Binding-site contacts:
Ligand atom C2 contacts residue ASN282 of chain 1.C at 2.6 Å.
Ligand atom C1 contacts residue ASN282 of chain 1.C at 1.3 Å.
Ligand atom C4 contacts residue ASN282 of chain 1.C at 4.2 Å.
Ligand atom C7 contacts residue ASN282 of chain 1.C at 3.9 Å.
Ligand atom N2 contacts residue ASN282 of chain 1.C at 3.0 Å (h-bond).
Ligand atom O7 contacts residue ASN282 of chain 1.C at 3.8 Å.
Ligand atom O5 contacts residue ASN282 of chain 1.C at 2.3 Å (h-bond).
Ligand atom C5 contacts residue ASN282 of chain 1.C at 3.5 Å.
Ligand atom C3 contacts residue ASN282 of chain 1.C at 3.8 Å.
Ligand atom O5 contacts residue GLU281 of chain 1.C at 4.2 Å.

This small molecule binds to this protein.
Small molecule (SMILES): CC(=O)N[C@@H]1[C@@H](O)[C@H](O)[C@@H](CO)O[C@H]1O

Sequence of chain 1.C:
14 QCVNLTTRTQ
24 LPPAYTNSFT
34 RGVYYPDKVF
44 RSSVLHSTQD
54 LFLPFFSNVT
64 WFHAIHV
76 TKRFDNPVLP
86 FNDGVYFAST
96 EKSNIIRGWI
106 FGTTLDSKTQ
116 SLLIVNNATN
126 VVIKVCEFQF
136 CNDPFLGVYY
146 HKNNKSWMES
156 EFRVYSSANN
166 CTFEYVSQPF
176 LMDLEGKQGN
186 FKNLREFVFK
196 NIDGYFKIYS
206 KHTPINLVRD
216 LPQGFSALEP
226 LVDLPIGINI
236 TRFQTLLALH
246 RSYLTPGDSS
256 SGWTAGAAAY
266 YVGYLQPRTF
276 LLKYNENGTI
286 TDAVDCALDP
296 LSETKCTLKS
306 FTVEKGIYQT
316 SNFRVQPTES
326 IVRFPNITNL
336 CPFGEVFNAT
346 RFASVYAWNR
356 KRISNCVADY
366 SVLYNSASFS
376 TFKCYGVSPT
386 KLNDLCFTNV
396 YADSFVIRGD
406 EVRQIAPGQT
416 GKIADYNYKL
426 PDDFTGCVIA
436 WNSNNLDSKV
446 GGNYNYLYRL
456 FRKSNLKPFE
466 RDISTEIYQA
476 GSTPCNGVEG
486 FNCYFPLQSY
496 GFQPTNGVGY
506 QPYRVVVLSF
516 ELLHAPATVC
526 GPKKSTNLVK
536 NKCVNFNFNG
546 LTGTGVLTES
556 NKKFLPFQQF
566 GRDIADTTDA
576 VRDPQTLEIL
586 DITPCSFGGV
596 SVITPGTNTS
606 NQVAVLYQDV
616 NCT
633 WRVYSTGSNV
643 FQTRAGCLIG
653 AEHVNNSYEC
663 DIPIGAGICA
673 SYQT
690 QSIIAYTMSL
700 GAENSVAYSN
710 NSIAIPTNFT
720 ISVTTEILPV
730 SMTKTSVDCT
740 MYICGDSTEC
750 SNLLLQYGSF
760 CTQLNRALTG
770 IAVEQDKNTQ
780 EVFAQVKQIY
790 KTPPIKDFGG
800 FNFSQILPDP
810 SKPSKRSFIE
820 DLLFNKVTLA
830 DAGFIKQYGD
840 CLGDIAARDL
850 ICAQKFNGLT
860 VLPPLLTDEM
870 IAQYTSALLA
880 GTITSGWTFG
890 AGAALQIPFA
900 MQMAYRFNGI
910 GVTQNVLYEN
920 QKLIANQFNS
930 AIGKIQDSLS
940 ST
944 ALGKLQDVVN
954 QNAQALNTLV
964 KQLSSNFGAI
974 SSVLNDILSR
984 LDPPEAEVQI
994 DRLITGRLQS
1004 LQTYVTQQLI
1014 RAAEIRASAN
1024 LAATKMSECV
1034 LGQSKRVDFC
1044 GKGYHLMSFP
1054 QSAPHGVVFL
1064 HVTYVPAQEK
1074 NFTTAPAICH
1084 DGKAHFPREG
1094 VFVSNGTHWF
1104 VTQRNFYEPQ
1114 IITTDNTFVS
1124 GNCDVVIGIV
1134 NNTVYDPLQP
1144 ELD